Sequence of chain 4.C:
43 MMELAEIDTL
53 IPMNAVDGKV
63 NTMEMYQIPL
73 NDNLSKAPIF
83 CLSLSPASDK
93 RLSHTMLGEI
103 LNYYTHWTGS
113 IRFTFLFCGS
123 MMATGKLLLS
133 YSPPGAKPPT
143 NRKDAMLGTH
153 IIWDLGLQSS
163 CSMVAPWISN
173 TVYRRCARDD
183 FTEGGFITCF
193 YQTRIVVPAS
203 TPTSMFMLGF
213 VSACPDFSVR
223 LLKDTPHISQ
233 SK

Binding-site contacts:
Ligand atom CD2 contacts residue ILE84 of chain 3.A at 3.9 Å (hydrophobic).
Ligand atom NE contacts residue SER86 of chain 3.A at 3.6 Å.
Ligand atom CB contacts residue SER86 of chain 3.A at 3.9 Å.
Ligand atom CZ contacts residue LEU87 of chain 3.A at 4.2 Å (hydrophobic).
Ligand atom N contacts residue SER233 of chain 4.C at 3.0 Å (h-bond).
Ligand atom NH2 contacts residue PHE100 of chain 3.A at 2.8 Å (h-bond).
Ligand atom NH1 contacts residue SER86 of chain 3.A at 3.4 Å (h-bond).
Ligand atom CD contacts residue SER86 of chain 3.A at 3.5 Å.
Ligand atom CD1 contacts residue ILE84 of chain 3.A at 4.0 Å (hydrophobic).
Ligand atom CA contacts residue LYS234 of chain 4.C at 2.5 Å.
Ligand atom CB contacts residue SER233 of chain 4.C at 4.1 Å.
Ligand atom CZ contacts residue ASN101 of chain 3.A at 3.7 Å.
Ligand atom CD contacts residue ASN101 of chain 3.A at 3.2 Å.
Ligand atom O contacts residue LYS98 of chain 3.A at 3.8 Å.
Ligand atom C contacts residue LYS98 of chain 3.A at 3.7 Å.
Ligand atom NH1 contacts residue THR88 of chain 3.A at 3.8 Å.
Ligand atom CA contacts residue SER233 of chain 4.C at 3.6 Å.
Ligand atom O contacts residue SER86 of chain 3.A at 2.8 Å (h-bond).
Ligand atom CZ contacts residue SER86 of chain 3.A at 3.2 Å.
Ligand atom NH2 contacts residue SER86 of chain 3.A at 3.5 Å (h-bond).
Ligand atom NH2 contacts residue LYS98 of chain 3.A at 2.7 Å (salt-bridge).
Ligand atom NH1 contacts residue LYS98 of chain 3.A at 3.7 Å.
Ligand atom NH1 contacts residue LEU87 of chain 3.A at 3.9 Å.
Ligand atom CB contacts residue LYS234 of chain 4.C at 3.9 Å.
Ligand atom C contacts residue THR88 of chain 3.A at 4.2 Å.
Ligand atom C contacts residue SER86 of chain 3.A at 3.6 Å.
Ligand atom O contacts residue LYS234 of chain 4.C at 3.4 Å.
Ligand atom N contacts residue LYS234 of chain 4.C at 1.5 Å.
Ligand atom CG contacts residue SER86 of chain 3.A at 4.2 Å.
Ligand atom NE contacts residue ASN101 of chain 3.A at 3.0 Å (h-bond).
Ligand atom O contacts residue THR88 of chain 3.A at 3.7 Å.
Ligand atom C contacts residue LYS234 of chain 4.C at 3.0 Å.
Ligand atom NH2 contacts residue LEU87 of chain 3.A at 3.9 Å.
Ligand atom NH2 contacts residue ASN101 of chain 3.A at 3.7 Å.
Ligand atom N contacts residue SER86 of chain 3.A at 4.0 Å.
Ligand atom CZ contacts residue PHE100 of chain 3.A at 4.1 Å (hydrophobic).
Ligand atom N contacts residue LYS234 of chain 4.C at 3.6 Å.
Ligand atom CZ contacts residue LYS98 of chain 3.A at 3.7 Å.
Ligand atom NH2 contacts residue LYS97 of chain 3.A at 3.6 Å (salt-bridge).
Ligand atom CA contacts residue SER86 of chain 3.A at 4.0 Å.

Sequence of chain 3.A:
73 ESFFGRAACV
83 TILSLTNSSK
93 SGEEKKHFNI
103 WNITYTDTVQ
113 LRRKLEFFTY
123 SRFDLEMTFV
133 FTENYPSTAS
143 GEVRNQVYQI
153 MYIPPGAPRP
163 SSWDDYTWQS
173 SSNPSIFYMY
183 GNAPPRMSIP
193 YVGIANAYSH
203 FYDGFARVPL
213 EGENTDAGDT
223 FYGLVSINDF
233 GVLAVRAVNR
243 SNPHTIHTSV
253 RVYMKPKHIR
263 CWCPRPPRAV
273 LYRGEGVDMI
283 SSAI

A small-molecule ligand and the protein it binds are described below.
Small molecule (SMILES): CC[C@H](C)[C@H](NC(=O)[C@@H](N)CC(C)C)C(=O)NCC(=O)N[C@@H](CCCN=C(N)N)C(=O)N[C@H](C=O)[C@@H](C)O